Binding-site contacts:
Ligand atom C2 contacts residue CYS11 of chain 1.O at 3.5 Å (hydrophobic).
Ligand atom C5 contacts residue HIS10 of chain 1.P at 4.5 Å.
Ligand atom C3 contacts residue LEU17 of chain 1.X at 4.4 Å (hydrophobic).
Ligand atom O1 contacts residue CYS7 of chain 1.O at 4.4 Å.
Ligand atom C2 contacts residue CYS6 of chain 1.O at 4.5 Å (hydrophobic).
Ligand atom C5 contacts residue HIS5 of chain 1.R at 3.9 Å.
Ligand atom O1 contacts residue ILE10 of chain 1.O at 3.6 Å.
Ligand atom O1 contacts residue CYS6 of chain 1.O at 2.3 Å (h-bond).
Ligand atom C1 contacts residue LEU11 of chain 1.P at 4.1 Å (hydrophobic).
Ligand atom C6 contacts residue LEU11 of chain 1.P at 3.7 Å (hydrophobic).
Ligand atom C3 contacts residue LEU16 of chain 1.O at 4.4 Å (hydrophobic).
Ligand atom C4 contacts residue ALA14 of chain 1.P at 4.1 Å (hydrophobic).
Ligand atom C7 contacts residue CYS11 of chain 1.O at 3.9 Å (hydrophobic).
Ligand atom C5 contacts residue LEU11 of chain 1.P at 3.7 Å (hydrophobic).
Ligand atom C7 contacts residue ALA14 of chain 1.P at 4.1 Å (hydrophobic).
Ligand atom C1 contacts residue CYS11 of chain 1.O at 4.0 Å (hydrophobic).
Ligand atom C7 contacts residue HIS5 of chain 1.R at 3.9 Å.
Ligand atom C1 contacts residue CYS6 of chain 1.O at 3.2 Å (hydrophobic).
Ligand atom C3 contacts residue CYS11 of chain 1.O at 4.2 Å (hydrophobic).
Ligand atom C2 contacts residue ILE10 of chain 1.O at 4.4 Å (hydrophobic).
Ligand atom C4 contacts residue LEU11 of chain 1.P at 4.2 Å (hydrophobic).
Ligand atom C6 contacts residue CYS6 of chain 1.O at 3.4 Å (hydrophobic).
Ligand atom C3 contacts residue HIS5 of chain 1.R at 3.7 Å.
Ligand atom C4 contacts residue HIS5 of chain 1.R at 3.3 Å.
Ligand atom O1 contacts residue SER9 of chain 1.O at 3.5 Å (h-bond).
Ligand atom O1 contacts residue CYS11 of chain 1.O at 3.1 Å (h-bond).
Ligand atom C6 contacts residue CYS7 of chain 1.P at 4.1 Å (hydrophobic).
Ligand atom O1 contacts residue VAL2 of chain 1.R at 4.4 Å.
Ligand atom C3 contacts residue ALA14 of chain 1.P at 4.4 Å (hydrophobic).
Ligand atom C7 contacts residue LEU16 of chain 1.O at 3.9 Å (hydrophobic).
Ligand atom C7 contacts residue LEU17 of chain 1.X at 3.2 Å (hydrophobic).

Sequence of chain 1.O:
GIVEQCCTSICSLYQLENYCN

Sequence of chain 1.P:
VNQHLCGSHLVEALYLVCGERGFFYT

Sequence of chain 1.X:
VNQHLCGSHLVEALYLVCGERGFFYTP

Sequence of chain 1.R:
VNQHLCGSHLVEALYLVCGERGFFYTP

The protein below binds the small molecule below.
Small molecule (SMILES): Cc1cccc(O)c1